Binding-site contacts:
Ligand atom PB contacts residue HIS386 of chain 1.A at 3.6 Å.
Ligand atom O3B contacts residue MG1 of chain 1.J at 3.5 Å.
Ligand atom C5M contacts residue ARG333 of chain 1.A at 3.6 Å.
Ligand atom O3B contacts residue HIS386 of chain 1.A at 3.1 Å (h-bond).
Ligand atom O3A contacts residue MG1 of chain 1.J at 3.5 Å.
Ligand atom O1G contacts residue ARG406 of chain 1.A at 3.2 Å (salt-bridge).
Ligand atom O1G contacts residue LYS410 of chain 1.A at 2.9 Å (salt-bridge).
Ligand atom C3' contacts residue TYR414 of chain 1.A at 3.3 Å (hydrophobic).
Ligand atom PB contacts residue MG1 of chain 1.J at 3.0 Å.
Ligand atom O2A contacts residue MG1 of chain 1.J at 2.1 Å.
Ligand atom C5' contacts residue DDG9 of chain 1.C at 3.6 Å.
Ligand atom O1B contacts residue GLN360 of chain 1.A at 3.3 Å.
Ligand atom O4' contacts residue DDG9 of chain 1.C at 3.4 Å.
Ligand atom C6 contacts residue ARG333 of chain 1.A at 3.8 Å.
Ligand atom PG contacts residue LYS410 of chain 1.A at 3.8 Å.
Ligand atom C4' contacts residue ASP534 of chain 1.A at 3.7 Å.
Ligand atom O1B contacts residue HIS386 of chain 1.A at 2.9 Å (h-bond).
Ligand atom N3 contacts residue DDG9 of chain 1.C at 3.5 Å (h-bond).
Ligand atom C1' contacts residue DDG9 of chain 1.C at 3.7 Å.
Ligand atom PG contacts residue MG1 of chain 1.J at 3.1 Å.
Ligand atom C6 contacts residue DDG9 of chain 1.C at 3.8 Å.
Ligand atom PA contacts residue LYS410 of chain 1.A at 3.9 Å.
Ligand atom O3G contacts residue ARG406 of chain 1.A at 3.7 Å.
Ligand atom C2' contacts residue TYR414 of chain 1.A at 3.5 Å (hydrophobic).
Ligand atom C5 contacts residue ARG333 of chain 1.A at 3.8 Å.
Ligand atom N1 contacts residue DDG9 of chain 1.C at 3.6 Å.
Ligand atom O1A contacts residue LYS410 of chain 1.A at 2.7 Å (salt-bridge).
Ligand atom O2B contacts residue GLN360 of chain 1.A at 3.2 Å (h-bond).
Ligand atom PB contacts residue GLN360 of chain 1.A at 3.9 Å.
Ligand atom PA contacts residue MG1 of chain 1.J at 3.2 Å.
Ligand atom O3G contacts residue MG1 of chain 1.J at 3.7 Å.
Ligand atom C5' contacts residue ASP534 of chain 1.A at 3.6 Å.
Ligand atom O1B contacts residue TYR414 of chain 1.A at 2.7 Å (h-bond).
Ligand atom O2G contacts residue MG1 of chain 1.J at 2.0 Å.
Ligand atom O2 contacts residue DDG9 of chain 1.C at 3.4 Å.
Ligand atom O2B contacts residue MG1 of chain 1.J at 1.9 Å.
Ligand atom C4' contacts residue DDG9 of chain 1.C at 3.5 Å.
Ligand atom C2 contacts residue DDG9 of chain 1.C at 3.4 Å.
Ligand atom O3B contacts residue LYS410 of chain 1.A at 3.5 Å.
Ligand atom PB contacts residue TYR414 of chain 1.A at 3.8 Å.

Sequence of chain 1.A:
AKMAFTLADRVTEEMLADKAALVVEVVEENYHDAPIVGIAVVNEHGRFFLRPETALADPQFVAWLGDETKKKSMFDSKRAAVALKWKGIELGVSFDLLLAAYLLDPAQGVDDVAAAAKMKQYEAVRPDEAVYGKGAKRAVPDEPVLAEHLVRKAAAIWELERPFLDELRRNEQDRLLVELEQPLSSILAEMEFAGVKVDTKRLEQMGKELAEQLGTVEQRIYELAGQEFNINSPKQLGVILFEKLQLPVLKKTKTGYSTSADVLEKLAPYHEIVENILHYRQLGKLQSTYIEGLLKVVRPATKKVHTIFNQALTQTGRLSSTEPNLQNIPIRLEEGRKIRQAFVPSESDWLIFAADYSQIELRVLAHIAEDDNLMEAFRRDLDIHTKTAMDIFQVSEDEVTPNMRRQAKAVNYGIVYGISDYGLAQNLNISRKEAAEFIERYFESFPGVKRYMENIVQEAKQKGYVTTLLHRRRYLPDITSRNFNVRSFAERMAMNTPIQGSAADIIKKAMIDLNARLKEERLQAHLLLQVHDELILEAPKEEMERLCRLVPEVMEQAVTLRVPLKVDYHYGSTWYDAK

The small molecule below binds the protein below.
Small molecule (SMILES): Cc1cn([C@H]2CC[C@@H](CO[P](=O)(O)O[P](=O)(O)OP(=O)(O)O)O2)c(=O)[nH]c1=O